This small molecule binds to this protein.
Small molecule (SMILES): CC(=O)N[C@@H]1[C@@H](O)[C@H](O)[C@@H](CO)O[C@H]1O

Sequence of chain 3.B:
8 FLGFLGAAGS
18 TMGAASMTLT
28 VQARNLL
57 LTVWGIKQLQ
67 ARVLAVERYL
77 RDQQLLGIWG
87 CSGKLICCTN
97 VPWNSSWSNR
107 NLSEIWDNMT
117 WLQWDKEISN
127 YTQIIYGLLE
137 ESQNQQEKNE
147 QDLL

Binding-site contacts:
Ligand atom C2 contacts residue ASN114 of chain 3.B at 2.4 Å.
Ligand atom C1 contacts residue ASN114 of chain 3.B at 1.4 Å.
Ligand atom O5 contacts residue ASP113 of chain 3.B at 4.0 Å.
Ligand atom N2 contacts residue ASN114 of chain 3.B at 2.8 Å (h-bond).
Ligand atom C3 contacts residue ASN114 of chain 3.B at 3.7 Å.
Ligand atom O5 contacts residue ASN114 of chain 3.B at 2.4 Å (h-bond).
Ligand atom C4 contacts residue ASN114 of chain 3.B at 4.1 Å.
Ligand atom C5 contacts residue ASN114 of chain 3.B at 3.7 Å.
Ligand atom C8 contacts residue ASN114 of chain 3.B at 4.0 Å.
Ligand atom C7 contacts residue ASN114 of chain 3.B at 3.3 Å.
Ligand atom O7 contacts residue ASN114 of chain 3.B at 3.4 Å (h-bond).
Ligand atom C1 contacts residue ASP113 of chain 3.B at 4.4 Å.